Sequence of chain 1.F:
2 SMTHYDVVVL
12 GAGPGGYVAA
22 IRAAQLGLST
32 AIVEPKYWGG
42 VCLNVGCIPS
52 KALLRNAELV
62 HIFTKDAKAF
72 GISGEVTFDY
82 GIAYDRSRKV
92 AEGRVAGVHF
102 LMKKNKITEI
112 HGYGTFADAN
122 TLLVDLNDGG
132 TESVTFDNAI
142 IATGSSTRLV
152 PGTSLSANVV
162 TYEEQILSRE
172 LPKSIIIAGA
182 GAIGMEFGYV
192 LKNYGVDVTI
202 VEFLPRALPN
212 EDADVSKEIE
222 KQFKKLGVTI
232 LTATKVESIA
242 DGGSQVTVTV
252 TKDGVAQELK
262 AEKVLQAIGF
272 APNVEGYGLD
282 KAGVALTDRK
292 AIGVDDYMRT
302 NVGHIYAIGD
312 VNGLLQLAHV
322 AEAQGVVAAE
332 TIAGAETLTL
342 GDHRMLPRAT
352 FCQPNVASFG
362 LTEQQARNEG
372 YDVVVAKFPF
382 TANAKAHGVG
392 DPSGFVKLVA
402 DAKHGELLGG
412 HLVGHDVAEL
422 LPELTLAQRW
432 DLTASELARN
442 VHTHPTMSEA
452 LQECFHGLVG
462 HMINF

Binding-site contacts:
Ligand atom O3 contacts residue ARG95 of chain 1.E at 3.0 Å (salt-bridge).
Ligand atom N2 contacts residue ASN465 of chain 1.F at 2.8 Å (h-bond).
Ligand atom O2 contacts residue ARG95 of chain 1.E at 3.3 Å.
Ligand atom N4 contacts residue ALA383 of chain 1.F at 2.9 Å (h-bond).
Ligand atom C11 contacts residue HIS445 of chain 1.F at 3.7 Å.
Ligand atom C3 contacts residue ASN465 of chain 1.F at 3.6 Å.
Ligand atom C15 contacts residue ASN465 of chain 1.F at 3.5 Å.
Ligand atom O1 contacts residue ALA385 of chain 1.F at 3.4 Å (h-bond).
Ligand atom C5 contacts residue GLY98 of chain 1.E at 3.6 Å.
Ligand atom C11 contacts residue GLU323 of chain 1.E at 3.3 Å.
Ligand atom O1 contacts residue ARG95 of chain 1.E at 3.5 Å.
Ligand atom N5 contacts residue ASN465 of chain 1.F at 3.7 Å.
Ligand atom C15 contacts residue GLU450 of chain 1.F at 3.7 Å.
Ligand atom C13 contacts residue TYR18 of chain 1.E at 3.3 Å (hydrophobic).
Ligand atom C7 contacts residue ALA383 of chain 1.F at 3.5 Å (hydrophobic).
Ligand atom C2 contacts residue PHE101 of chain 1.E at 3.7 Å (hydrophobic).
Ligand atom O3 contacts residue GLY98 of chain 1.E at 3.7 Å.
Ligand atom C17 contacts residue TYR18 of chain 1.E at 3.6 Å (hydrophobic).
Ligand atom N5 contacts residue ALA383 of chain 1.F at 3.5 Å (h-bond).
Ligand atom N1 contacts residue PHE101 of chain 1.E at 3.6 Å.
Ligand atom C10 contacts residue GLU450 of chain 1.F at 3.8 Å.
Ligand atom C12 contacts residue TYR18 of chain 1.E at 3.5 Å (hydrophobic).
Ligand atom C6 contacts residue ASN465 of chain 1.F at 3.6 Å.
Ligand atom C9 contacts residue ASN465 of chain 1.F at 3.5 Å.
Ligand atom C8 contacts residue TYR18 of chain 1.E at 3.5 Å (hydrophobic).
Ligand atom C8 contacts residue ASN465 of chain 1.F at 3.8 Å.
Ligand atom C16 contacts residue PHE101 of chain 1.E at 3.8 Å (hydrophobic).
Ligand atom O2 contacts residue LEU44 of chain 1.E at 3.8 Å.
Ligand atom C14 contacts residue ASN465 of chain 1.F at 3.6 Å.
Ligand atom C11 contacts residue GLU450 of chain 1.F at 3.6 Å.
Ligand atom C12 contacts residue HIS445 of chain 1.F at 3.5 Å.
Ligand atom C8 contacts residue VAL99 of chain 1.E at 3.8 Å (hydrophobic).
Ligand atom C2 contacts residue PHE466 of chain 1.F at 3.7 Å (hydrophobic).
Ligand atom C17 contacts residue HIS445 of chain 1.F at 3.6 Å.
Ligand atom C7 contacts residue ASN465 of chain 1.F at 3.5 Å.
Ligand atom C3 contacts residue PHE466 of chain 1.F at 3.4 Å (hydrophobic).
Ligand atom C11 contacts residue ASN465 of chain 1.F at 3.7 Å.
Ligand atom O1 contacts residue ALA383 of chain 1.F at 3.0 Å (h-bond).
Ligand atom C4 contacts residue ASN465 of chain 1.F at 3.6 Å.
Ligand atom C10 contacts residue ASN465 of chain 1.F at 3.4 Å.

This protein binds this small molecule.
Small molecule (SMILES): Cc1cc(S(=O)(=O)N(C)CC(=O)Nc2ccn(C)c(=O)c2)c2[nH]ncc2c1

Sequence of chain 1.E:
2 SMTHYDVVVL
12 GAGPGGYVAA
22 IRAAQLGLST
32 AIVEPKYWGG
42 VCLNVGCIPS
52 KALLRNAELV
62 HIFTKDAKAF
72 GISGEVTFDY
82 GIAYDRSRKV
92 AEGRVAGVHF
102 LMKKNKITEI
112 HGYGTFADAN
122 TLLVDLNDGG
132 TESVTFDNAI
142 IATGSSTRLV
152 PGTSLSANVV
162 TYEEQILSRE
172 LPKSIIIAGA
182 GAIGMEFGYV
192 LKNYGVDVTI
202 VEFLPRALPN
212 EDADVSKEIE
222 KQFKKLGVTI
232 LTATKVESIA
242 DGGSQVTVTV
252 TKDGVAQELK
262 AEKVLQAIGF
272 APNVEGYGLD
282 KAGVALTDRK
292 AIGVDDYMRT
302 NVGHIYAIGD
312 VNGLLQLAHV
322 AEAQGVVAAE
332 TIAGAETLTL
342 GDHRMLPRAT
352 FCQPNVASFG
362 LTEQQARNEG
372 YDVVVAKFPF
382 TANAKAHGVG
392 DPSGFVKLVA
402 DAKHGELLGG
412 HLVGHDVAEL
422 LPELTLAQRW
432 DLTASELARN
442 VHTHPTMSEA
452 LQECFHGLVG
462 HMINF